Sequence of chain 1.A:
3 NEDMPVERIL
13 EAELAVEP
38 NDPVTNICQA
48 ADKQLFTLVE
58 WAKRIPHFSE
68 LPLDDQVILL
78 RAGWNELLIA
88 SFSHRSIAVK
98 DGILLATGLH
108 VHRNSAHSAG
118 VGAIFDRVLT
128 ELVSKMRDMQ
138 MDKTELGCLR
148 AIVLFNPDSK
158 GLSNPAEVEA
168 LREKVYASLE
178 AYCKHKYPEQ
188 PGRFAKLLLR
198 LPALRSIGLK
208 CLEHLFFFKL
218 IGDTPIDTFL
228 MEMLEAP

The protein below binds the small molecule below.
Small molecule (SMILES): C=C1C(=O)O[C@H]2C[C@@H](C)[C@@H]3C=CC(=O)[C@@]3(C)[C@@H](OC(C)=O)[C@H]12

Binding-site contacts:
Ligand atom OAG contacts residue ALA48 of chain 1.A at 4.2 Å.
Ligand atom CAA contacts residue ILE86 of chain 1.A at 3.9 Å (hydrophobic).
Ligand atom CAN contacts residue CYS208 of chain 1.A at 3.9 Å (hydrophobic).
Ligand atom CAC contacts residue PHE215 of chain 1.A at 4.0 Å (hydrophobic).
Ligand atom CAA contacts residue PHE89 of chain 1.A at 3.0 Å (hydrophobic).
Ligand atom OAL contacts residue ILE44 of chain 1.A at 4.2 Å.
Ligand atom CAH contacts residue ILE121 of chain 1.A at 4.3 Å (hydrophobic).
Ligand atom OAE contacts residue PHE89 of chain 1.A at 3.8 Å.
Ligand atom OAE contacts residue PHE122 of chain 1.A at 3.9 Å.
Ligand atom CAJ contacts residue LEU212 of chain 1.A at 3.5 Å (hydrophobic).
Ligand atom CAC contacts residue LEU212 of chain 1.A at 3.0 Å (hydrophobic).
Ligand atom CAN contacts residue ILE44 of chain 1.A at 4.2 Å (hydrophobic).
Ligand atom CAB contacts residue ILE121 of chain 1.A at 4.2 Å (hydrophobic).
Ligand atom CAB contacts residue PHE122 of chain 1.A at 3.5 Å (hydrophobic).
Ligand atom OAF contacts residue VAL118 of chain 1.A at 3.6 Å.
Ligand atom CAH contacts residue VAL118 of chain 1.A at 4.0 Å (hydrophobic).
Ligand atom CAM contacts residue PHE122 of chain 1.A at 4.2 Å (hydrophobic).
Ligand atom OAE contacts residue ILE44 of chain 1.A at 3.9 Å.
Ligand atom CAM contacts residue ILE44 of chain 1.A at 4.3 Å (hydrophobic).
Ligand atom CAC contacts residue CYS208 of chain 1.A at 3.0 Å (hydrophobic).
Ligand atom CAA contacts residue CYS208 of chain 1.A at 4.0 Å (hydrophobic).
Ligand atom OAL contacts residue ALA48 of chain 1.A at 4.0 Å.
Ligand atom CAU contacts residue ILE44 of chain 1.A at 3.9 Å (hydrophobic).
Ligand atom CAD contacts residue ILE44 of chain 1.A at 2.9 Å (hydrophobic).
Ligand atom CAH contacts residue HIS211 of chain 1.A at 4.3 Å.
Ligand atom CAR contacts residue ILE44 of chain 1.A at 3.4 Å (hydrophobic).
Ligand atom CAV contacts residue ILE44 of chain 1.A at 3.8 Å (hydrophobic).
Ligand atom CAS contacts residue CYS208 of chain 1.A at 3.9 Å (hydrophobic).
Ligand atom CAU contacts residue CYS208 of chain 1.A at 3.7 Å (hydrophobic).
Ligand atom OAK contacts residue CYS208 of chain 1.A at 4.2 Å.
Ligand atom CAI contacts residue CYS208 of chain 1.A at 4.0 Å (hydrophobic).
Ligand atom CAQ contacts residue CYS208 of chain 1.A at 4.0 Å (hydrophobic).
Ligand atom CAI contacts residue HIS211 of chain 1.A at 4.1 Å.
Ligand atom CAQ contacts residue LEU212 of chain 1.A at 3.8 Å (hydrophobic).
Ligand atom CAN contacts residue PHE89 of chain 1.A at 4.1 Å (hydrophobic).
Ligand atom OAF contacts residue ILE44 of chain 1.A at 3.7 Å.
Ligand atom CAT contacts residue ILE44 of chain 1.A at 3.5 Å (hydrophobic).
Ligand atom CAC contacts residue HIS211 of chain 1.A at 3.8 Å.
Ligand atom CAO contacts residue VAL118 of chain 1.A at 4.3 Å (hydrophobic).
Ligand atom OAF contacts residue VAL41 of chain 1.A at 4.2 Å.